Sequence of chain 1.D:
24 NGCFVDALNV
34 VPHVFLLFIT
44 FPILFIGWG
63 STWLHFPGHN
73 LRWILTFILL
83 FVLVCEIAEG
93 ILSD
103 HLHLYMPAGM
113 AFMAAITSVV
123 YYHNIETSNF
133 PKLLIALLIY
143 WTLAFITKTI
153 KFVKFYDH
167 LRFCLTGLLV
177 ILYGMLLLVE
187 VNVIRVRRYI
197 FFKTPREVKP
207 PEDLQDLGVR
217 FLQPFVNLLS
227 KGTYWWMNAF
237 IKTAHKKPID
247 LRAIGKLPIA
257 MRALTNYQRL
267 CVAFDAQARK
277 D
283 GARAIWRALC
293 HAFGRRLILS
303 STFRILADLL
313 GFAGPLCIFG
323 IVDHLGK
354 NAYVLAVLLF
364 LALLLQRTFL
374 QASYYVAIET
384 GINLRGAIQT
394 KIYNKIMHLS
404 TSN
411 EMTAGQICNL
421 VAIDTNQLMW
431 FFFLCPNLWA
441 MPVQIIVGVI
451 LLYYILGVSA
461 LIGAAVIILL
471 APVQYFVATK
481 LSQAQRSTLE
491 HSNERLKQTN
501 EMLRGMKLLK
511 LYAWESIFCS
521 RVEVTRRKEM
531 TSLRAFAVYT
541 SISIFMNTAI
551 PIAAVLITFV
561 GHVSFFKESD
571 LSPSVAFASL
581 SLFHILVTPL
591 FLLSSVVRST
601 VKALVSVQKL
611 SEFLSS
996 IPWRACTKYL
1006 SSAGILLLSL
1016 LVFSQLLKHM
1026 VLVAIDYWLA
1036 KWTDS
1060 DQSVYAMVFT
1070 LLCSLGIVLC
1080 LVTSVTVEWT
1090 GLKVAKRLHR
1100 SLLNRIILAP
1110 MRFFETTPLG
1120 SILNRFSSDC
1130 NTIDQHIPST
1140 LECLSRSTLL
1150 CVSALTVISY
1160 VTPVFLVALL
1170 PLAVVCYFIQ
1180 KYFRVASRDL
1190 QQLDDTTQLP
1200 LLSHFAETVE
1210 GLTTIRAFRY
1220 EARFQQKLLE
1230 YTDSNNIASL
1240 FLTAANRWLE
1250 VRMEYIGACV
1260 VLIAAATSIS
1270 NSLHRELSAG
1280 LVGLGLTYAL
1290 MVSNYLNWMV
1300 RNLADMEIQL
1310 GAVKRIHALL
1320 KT

This protein binds this small molecule.
Small molecule (SMILES): COc1ccc(Cl)cc1C(=O)NCCc1ccc(S(=O)(=O)NC(=O)NC2CCCCC2)cc1

Binding-site contacts:
Ligand atom C25 contacts residue LEU434 of chain 1.D at 3.9 Å (hydrophobic).
Ligand atom O3 contacts residue ASN1245 of chain 1.D at 4.1 Å.
Ligand atom CL1 contacts residue ARG306 of chain 1.D at 2.7 Å.
Ligand atom CL1 contacts residue ASN437 of chain 1.D at 3.1 Å.
Ligand atom C31 contacts residue LEU592 of chain 1.D at 3.7 Å (hydrophobic).
Ligand atom C14 contacts residue PHE433 of chain 1.D at 3.6 Å (hydrophobic).
Ligand atom C23 contacts residue PHE433 of chain 1.D at 3.9 Å (hydrophobic).
Ligand atom O4 contacts residue ARG1300 of chain 1.D at 3.8 Å.
Ligand atom C31 contacts residue ASN437 of chain 1.D at 4.1 Å.
Ligand atom N8 contacts residue THR1242 of chain 1.D at 3.4 Å (h-bond).
Ligand atom C28 contacts residue TYR377 of chain 1.D at 3.5 Å (hydrophobic).
Ligand atom C31 contacts residue TYR377 of chain 1.D at 3.4 Å (hydrophobic).
Ligand atom C32 contacts residue TYR377 of chain 1.D at 3.0 Å (hydrophobic).
Ligand atom C13 contacts residue LEU1241 of chain 1.D at 4.0 Å (hydrophobic).
Ligand atom O4 contacts residue ARG1246 of chain 1.D at 2.6 Å (salt-bridge).
Ligand atom C22 contacts residue ARG1246 of chain 1.D at 3.2 Å.
Ligand atom C23 contacts residue TRP430 of chain 1.D at 4.0 Å (hydrophobic).
Ligand atom C32 contacts residue LEU592 of chain 1.D at 3.4 Å (hydrophobic).
Ligand atom C18 contacts residue ARG1246 of chain 1.D at 3.9 Å.
Ligand atom C27 contacts residue TYR377 of chain 1.D at 3.8 Å (hydrophobic).
Ligand atom C15 contacts residue LEU1241 of chain 1.D at 4.0 Å (hydrophobic).
Ligand atom C21 contacts residue TRP430 of chain 1.D at 4.0 Å (hydrophobic).
Ligand atom N10 contacts residue LEU434 of chain 1.D at 3.3 Å.
Ligand atom C29 contacts residue ASN437 of chain 1.D at 3.9 Å.
Ligand atom C17 contacts residue ARG1246 of chain 1.D at 4.0 Å.
Ligand atom C20 contacts residue LEU434 of chain 1.D at 3.7 Å (hydrophobic).
Ligand atom C23 contacts residue ILE381 of chain 1.D at 4.0 Å (hydrophobic).
Ligand atom S2 contacts residue ARG1246 of chain 1.D at 3.7 Å.
Ligand atom O3 contacts residue ARG1246 of chain 1.D at 3.0 Å (salt-bridge).
Ligand atom C20 contacts residue ILE381 of chain 1.D at 3.9 Å (hydrophobic).
Ligand atom O3 contacts residue THR1242 of chain 1.D at 3.0 Å (h-bond).
Ligand atom C30 contacts residue LEU592 of chain 1.D at 3.9 Å (hydrophobic).
Ligand atom C30 contacts residue TYR377 of chain 1.D at 3.0 Å (hydrophobic).
Ligand atom C20 contacts residue PHE433 of chain 1.D at 3.5 Å (hydrophobic).
Ligand atom C19 contacts residue ILE381 of chain 1.D at 3.6 Å (hydrophobic).
Ligand atom C29 contacts residue TYR377 of chain 1.D at 3.8 Å (hydrophobic).
Ligand atom C17 contacts residue THR1242 of chain 1.D at 3.6 Å.
Ligand atom C12 contacts residue PHE433 of chain 1.D at 3.8 Å (hydrophobic).
Ligand atom C24 contacts residue ILE381 of chain 1.D at 3.9 Å (hydrophobic).
Ligand atom C25 contacts residue PHE433 of chain 1.D at 3.9 Å (hydrophobic).